Binding-site contacts:
Ligand atom CAD contacts residue TRP121 of chain 1.A at 4.1 Å (hydrophobic).
Ligand atom CAD contacts residue GLU120 of chain 1.A at 4.0 Å.
Ligand atom CAB contacts residue GLU120 of chain 1.A at 4.1 Å.
Ligand atom CAE contacts residue TRP121 of chain 1.A at 3.6 Å (hydrophobic).
Ligand atom CAI contacts residue TRP121 of chain 1.A at 3.8 Å (hydrophobic).
Ligand atom CAB contacts residue TRP121 of chain 1.A at 4.0 Å (hydrophobic).
Ligand atom OAC contacts residue GLU120 of chain 1.A at 3.4 Å.
Ligand atom NAA contacts residue TRP121 of chain 1.A at 3.3 Å.
Ligand atom NAF contacts residue TRP121 of chain 1.A at 3.4 Å.
Ligand atom OAC contacts residue TRP121 of chain 1.A at 4.5 Å.
Ligand atom CAG contacts residue TRP121 of chain 1.A at 4.2 Å (hydrophobic).
Ligand atom CAH contacts residue TRP121 of chain 1.A at 3.9 Å (hydrophobic).

A protein and the small-molecule ligand that binds it are described below.
Small molecule (SMILES): NC(=O)c1ccccn1

Sequence of chain 1.A:
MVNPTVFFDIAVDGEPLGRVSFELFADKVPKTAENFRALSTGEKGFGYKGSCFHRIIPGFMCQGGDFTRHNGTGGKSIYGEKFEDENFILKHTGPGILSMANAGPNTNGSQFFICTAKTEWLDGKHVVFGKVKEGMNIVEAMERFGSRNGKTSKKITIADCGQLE